Binding-site contacts:
Ligand atom O1B contacts residue ARG213 of chain 1.B at 2.8 Å (salt-bridge).
Ligand atom C3B contacts residue ASP248 of chain 1.B at 3.4 Å.
Ligand atom O1' contacts residue ASN175 of chain 1.B at 3.3 Å (h-bond).
Ligand atom C7' contacts residue GLY123 of chain 1.B at 3.3 Å.
Ligand atom N1 contacts residue VAL189 of chain 1.B at 3.5 Å.
Ligand atom N3 contacts residue ARG204 of chain 1.B at 2.8 Å (salt-bridge).
Ligand atom O3B contacts residue ARG213 of chain 1.B at 3.3 Å.
Ligand atom C4' contacts residue NAD1 of chain 1.E at 3.3 Å.
Ligand atom O6' contacts residue ILE81 of chain 1.B at 2.7 Å (h-bond).
Ligand atom O4' contacts residue NAD1 of chain 1.E at 3.3 Å.
Ligand atom C4B contacts residue ASP248 of chain 1.B at 3.5 Å.
Ligand atom O1A contacts residue GLY188 of chain 1.B at 2.9 Å (h-bond).
Ligand atom O4B contacts residue VAL189 of chain 1.B at 3.4 Å.
Ligand atom O3' contacts residue SER121 of chain 1.B at 3.2 Å (h-bond).
Ligand atom O3B contacts residue ASN211 of chain 1.B at 3.4 Å.
Ligand atom O4 contacts residue ARG204 of chain 1.B at 3.5 Å (salt-bridge).
Ligand atom C4 contacts residue PHE206 of chain 1.B at 3.5 Å (hydrophobic).
Ligand atom O2' contacts residue ASP248 of chain 1.B at 2.8 Å (salt-bridge).
Ligand atom O3A contacts residue ASN175 of chain 1.B at 3.5 Å (h-bond).
Ligand atom C6' contacts residue ILE81 of chain 1.B at 3.3 Å (hydrophobic).
Ligand atom C8' contacts residue GLY123 of chain 1.B at 3.0 Å.
Ligand atom O4' contacts residue SER121 of chain 1.B at 2.7 Å (h-bond).
Ligand atom O7' contacts residue SER124 of chain 1.B at 3.1 Å.
Ligand atom O3' contacts residue ALA174 of chain 1.B at 2.7 Å (h-bond).
Ligand atom O2 contacts residue VAL205 of chain 1.B at 3.3 Å.
Ligand atom O2B contacts residue ARG84 of chain 1.B at 2.9 Å (salt-bridge).
Ligand atom O3B contacts residue ASP248 of chain 1.B at 2.6 Å (salt-bridge).
Ligand atom O2A contacts residue ARG84 of chain 1.B at 3.0 Å (salt-bridge).
Ligand atom C6' contacts residue TYR146 of chain 1.B at 3.5 Å (hydrophobic).
Ligand atom C8' contacts residue ARG213 of chain 1.B at 3.2 Å.
Ligand atom O7' contacts residue GLY123 of chain 1.B at 3.5 Å.
Ligand atom C3' contacts residue ALA174 of chain 1.B at 3.4 Å (hydrophobic).
Ligand atom O4' contacts residue TYR146 of chain 1.B at 2.7 Å (h-bond).
Ligand atom O1A contacts residue VAL189 of chain 1.B at 3.0 Å (h-bond).
Ligand atom N2' contacts residue ASN175 of chain 1.B at 3.1 Å (h-bond).
Ligand atom C1B contacts residue ASP248 of chain 1.B at 3.3 Å.
Ligand atom O4B contacts residue ASP248 of chain 1.B at 3.5 Å (salt-bridge).
Ligand atom O1B contacts residue ASN175 of chain 1.B at 3.4 Å (h-bond).
Ligand atom O2A contacts residue ARG271 of chain 1.B at 3.3 Å (salt-bridge).
Ligand atom O3' contacts residue GLY123 of chain 1.B at 3.3 Å.

Sequence of chain 1.B:
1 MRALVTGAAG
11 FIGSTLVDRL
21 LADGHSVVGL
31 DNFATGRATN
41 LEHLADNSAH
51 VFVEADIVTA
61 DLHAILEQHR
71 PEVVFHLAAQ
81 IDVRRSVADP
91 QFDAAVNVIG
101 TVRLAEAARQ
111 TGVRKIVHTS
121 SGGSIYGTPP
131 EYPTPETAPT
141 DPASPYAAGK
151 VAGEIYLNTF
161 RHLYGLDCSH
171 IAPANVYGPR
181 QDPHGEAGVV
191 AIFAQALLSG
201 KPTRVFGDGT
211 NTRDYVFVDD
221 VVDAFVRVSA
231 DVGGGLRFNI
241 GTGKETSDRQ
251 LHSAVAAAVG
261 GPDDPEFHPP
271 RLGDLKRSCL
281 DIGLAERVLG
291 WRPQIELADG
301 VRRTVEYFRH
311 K

The protein below binds the small molecule below.
Small molecule (SMILES): CC(=O)N[C@H]1[C@@H](O[P](=O)(O)O[P](=O)(O)OC[C@H]2O[C@@H](n3ccc(=O)[nH]c3=O)[C@H](O)[C@@H]2O)O[C@H](CO)[C@H](O)[C@@H]1O